A small-molecule ligand and the protein it binds are described below.
Small molecule (SMILES): Cc1cn([C@H]2C[C@H](O[P](=O)(O)OC[C@H]3O[C@@H](n4cnc5c(=O)nc(N)[nH]c54)C[C@@H]3O[P](=O)(O)OC[C@H]3O[C@@H](n4cnc5c(=O)nc(N)[nH]c54)C[C@@H]3O[P](=O)(O)OC[C@H]3O[C@@H](n4ccc(N)nc4=O)C[C@@H]3O[P](=O)(O)OC[C@H]3O[C@@H](n4cnc5c(=O)nc(N)[nH]c54)C[C@@H]3O[P](=O)(O)OC[C@H]3O[C@@H](n4cnc5c(N)ncnc54)C[C@@H]3O[P](=O)(O)OC[C@H]3O[C@@H](n4cnc5c(=O)nc(N)[nH]c54)C[C@@H]3O[P](=O)(O)OC[C@H]3O[C@@H](n4ccc(N)nc4=O)C[C@@H]3O)[C@@H](CO[P](=O)(O)O[C@H]3C[C@H](n4cnc5c(=O)nc(N)[nH]c54)O[C@@H]3COP(=O)=O)O2)c(=O)[nH]c1=O

Binding-site contacts:
Ligand atom OP2 contacts residue GLU28 of chain 1.E at 2.6 Å (salt-bridge).
Ligand atom OP1 contacts residue LYS31 of chain 1.E at 3.3 Å (salt-bridge).
Ligand atom OP1 contacts residue GLU28 of chain 1.E at 3.7 Å.
Ligand atom P contacts residue GLU28 of chain 1.E at 3.6 Å.

Sequence of chain 1.E:
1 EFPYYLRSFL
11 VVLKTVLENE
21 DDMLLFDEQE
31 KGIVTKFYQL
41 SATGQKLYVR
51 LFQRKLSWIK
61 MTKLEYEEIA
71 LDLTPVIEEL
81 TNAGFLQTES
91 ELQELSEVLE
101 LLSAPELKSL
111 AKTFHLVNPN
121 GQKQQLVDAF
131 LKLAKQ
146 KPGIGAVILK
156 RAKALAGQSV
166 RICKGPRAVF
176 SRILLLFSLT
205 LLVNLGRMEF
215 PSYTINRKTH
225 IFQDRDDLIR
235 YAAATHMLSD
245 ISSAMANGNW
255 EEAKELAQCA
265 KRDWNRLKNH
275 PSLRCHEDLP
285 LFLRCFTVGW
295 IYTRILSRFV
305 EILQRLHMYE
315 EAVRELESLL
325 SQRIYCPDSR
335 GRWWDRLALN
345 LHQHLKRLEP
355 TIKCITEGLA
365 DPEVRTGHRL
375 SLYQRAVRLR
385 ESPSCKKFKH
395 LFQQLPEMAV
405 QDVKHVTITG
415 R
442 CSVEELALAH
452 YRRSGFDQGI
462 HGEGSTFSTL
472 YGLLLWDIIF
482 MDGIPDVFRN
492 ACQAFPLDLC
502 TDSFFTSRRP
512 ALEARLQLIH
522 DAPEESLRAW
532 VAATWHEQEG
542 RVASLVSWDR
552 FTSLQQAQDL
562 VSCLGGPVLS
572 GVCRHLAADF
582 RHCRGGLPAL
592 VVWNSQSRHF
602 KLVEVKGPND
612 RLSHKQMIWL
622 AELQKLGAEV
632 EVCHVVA